Sequence of chain 1.D:
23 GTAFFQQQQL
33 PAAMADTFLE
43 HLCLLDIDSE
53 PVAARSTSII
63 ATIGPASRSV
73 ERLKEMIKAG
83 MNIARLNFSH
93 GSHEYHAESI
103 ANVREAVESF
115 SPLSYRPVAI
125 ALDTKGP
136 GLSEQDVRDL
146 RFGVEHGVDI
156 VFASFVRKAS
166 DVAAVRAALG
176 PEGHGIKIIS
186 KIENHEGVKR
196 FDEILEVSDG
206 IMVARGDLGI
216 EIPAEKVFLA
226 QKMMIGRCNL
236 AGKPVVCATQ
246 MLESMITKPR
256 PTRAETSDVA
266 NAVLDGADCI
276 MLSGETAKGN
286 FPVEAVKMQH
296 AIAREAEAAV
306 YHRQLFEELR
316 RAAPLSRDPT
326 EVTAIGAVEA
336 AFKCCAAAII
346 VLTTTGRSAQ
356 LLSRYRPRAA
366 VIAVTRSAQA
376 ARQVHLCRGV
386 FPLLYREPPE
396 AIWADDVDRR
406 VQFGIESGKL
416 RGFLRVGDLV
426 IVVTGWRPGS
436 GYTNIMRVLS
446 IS

Binding-site contacts:
Ligand atom O5P contacts residue SER353 of chain 1.D at 3.6 Å.
Ligand atom O1 contacts residue GLY434 of chain 1.D at 3.7 Å.
Ligand atom O5 contacts residue LEU347 of chain 1.D at 3.8 Å.
Ligand atom C6 contacts residue SER353 of chain 1.D at 3.7 Å.
Ligand atom O3 contacts residue GLY430 of chain 1.D at 3.2 Å.
Ligand atom P2 contacts residue THR348 of chain 1.D at 3.6 Å.
Ligand atom C6 contacts residue THR438 of chain 1.D at 3.5 Å.
Ligand atom O4 contacts residue THR438 of chain 1.D at 3.5 Å (h-bond).
Ligand atom C4 contacts residue GLY434 of chain 1.D at 3.3 Å.
Ligand atom O4P contacts residue THR349 of chain 1.D at 3.3 Å (h-bond).
Ligand atom C5 contacts residue GLY434 of chain 1.D at 3.4 Å.
Ligand atom O6P contacts residue THR348 of chain 1.D at 2.6 Å (h-bond).
Ligand atom O5P contacts residue GLY436 of chain 1.D at 2.9 Å (h-bond).
Ligand atom C3 contacts residue GLY434 of chain 1.D at 3.5 Å.
Ligand atom O4 contacts residue TYR437 of chain 1.D at 2.9 Å (h-bond).
Ligand atom O3P contacts residue ARG405 of chain 1.D at 2.8 Å (salt-bridge).
Ligand atom O4 contacts residue GLY434 of chain 1.D at 2.6 Å (h-bond).
Ligand atom P2 contacts residue SER435 of chain 1.D at 3.4 Å.
Ligand atom C3 contacts residue ARG432 of chain 1.D at 3.2 Å.
Ligand atom O4P contacts residue THR348 of chain 1.D at 3.7 Å.
Ligand atom O3P contacts residue TRP398 of chain 1.D at 2.7 Å (h-bond).
Ligand atom O4 contacts residue GLY436 of chain 1.D at 3.7 Å.
Ligand atom O6 contacts residue THR348 of chain 1.D at 3.6 Å.
Ligand atom O4P contacts residue THR350 of chain 1.D at 2.7 Å (h-bond).
Ligand atom O5P contacts residue SER435 of chain 1.D at 3.1 Å (h-bond).
Ligand atom O6 contacts residue THR349 of chain 1.D at 3.1 Å (h-bond).
Ligand atom P1 contacts residue ARG405 of chain 1.D at 3.7 Å.
Ligand atom O1P contacts residue GLY434 of chain 1.D at 2.8 Å (h-bond).
Ligand atom O6P contacts residue SER353 of chain 1.D at 2.6 Å (h-bond).
Ligand atom P2 contacts residue SER353 of chain 1.D at 3.6 Å.
Ligand atom P2 contacts residue THR349 of chain 1.D at 3.7 Å.
Ligand atom O2 contacts residue LEU347 of chain 1.D at 3.5 Å.
Ligand atom O3 contacts residue TRP398 of chain 1.D at 3.6 Å.
Ligand atom O3 contacts residue ARG432 of chain 1.D at 2.7 Å (salt-bridge).
Ligand atom O4P contacts residue SER435 of chain 1.D at 2.7 Å (h-bond).
Ligand atom C6 contacts residue LEU347 of chain 1.D at 3.7 Å (hydrophobic).
Ligand atom O2P contacts residue ARG405 of chain 1.D at 2.7 Å (salt-bridge).
Ligand atom O2 contacts residue GLY430 of chain 1.D at 3.5 Å (h-bond).
Ligand atom O6 contacts residue SER435 of chain 1.D at 3.8 Å.
Ligand atom O1P contacts residue PRO433 of chain 1.D at 3.5 Å.

A protein and the small-molecule ligand that binds it are described below.
Small molecule (SMILES): O=P(O)(O)OC[C@H]1O[C@](O)(COP(=O)(O)O)[C@@H](O)[C@@H]1O